Binding-site contacts:
Ligand atom C6 contacts residue PHE57 of chain 2.B at 3.6 Å (hydrophobic).
Ligand atom C4 contacts residue ASN75 of chain 2.B at 4.3 Å.
Ligand atom C2 contacts residue ASN75 of chain 2.B at 2.7 Å.
Ligand atom O6 contacts residue PHE57 of chain 2.B at 3.9 Å.
Ligand atom C1 contacts residue SER77 of chain 2.B at 3.4 Å.
Ligand atom C4 contacts residue PHE57 of chain 2.B at 4.0 Å (hydrophobic).
Ligand atom C1 contacts residue PHE57 of chain 2.B at 4.1 Å (hydrophobic).
Ligand atom N2 contacts residue ASN75 of chain 2.B at 3.1 Å (h-bond).
Ligand atom C8 contacts residue ASP160 of chain 2.B at 4.4 Å.
Ligand atom C1 contacts residue PRO53 of chain 2.B at 3.9 Å (hydrophobic).
Ligand atom C2 contacts residue PRO53 of chain 2.B at 3.6 Å (hydrophobic).
Ligand atom O3 contacts residue PRO53 of chain 2.B at 3.8 Å.
Ligand atom C5 contacts residue ASN75 of chain 2.B at 3.8 Å.
Ligand atom C7 contacts residue PRO53 of chain 2.B at 3.7 Å (hydrophobic).
Ligand atom C8 contacts residue PRO53 of chain 2.B at 3.8 Å (hydrophobic).
Ligand atom C5 contacts residue HIS78 of chain 2.B at 4.0 Å.
Ligand atom C7 contacts residue ASN75 of chain 2.B at 3.6 Å.
Ligand atom C6 contacts residue PRO53 of chain 2.B at 4.2 Å (hydrophobic).
Ligand atom O7 contacts residue ASN75 of chain 2.B at 3.6 Å (h-bond).
Ligand atom O6 contacts residue PHE54 of chain 2.B at 4.1 Å.
Ligand atom C1 contacts residue ASN75 of chain 2.B at 1.8 Å.
Ligand atom C5 contacts residue SER77 of chain 2.B at 4.0 Å.
Ligand atom O5 contacts residue PHE57 of chain 2.B at 3.8 Å.
Ligand atom C3 contacts residue ASN75 of chain 2.B at 4.0 Å.
Ligand atom O5 contacts residue ASN75 of chain 2.B at 2.4 Å (h-bond).
Ligand atom C5 contacts residue PHE57 of chain 2.B at 4.3 Å (hydrophobic).
Ligand atom C3 contacts residue PRO53 of chain 2.B at 3.6 Å (hydrophobic).
Ligand atom C6 contacts residue HIS78 of chain 2.B at 3.9 Å.
Ligand atom O6 contacts residue PHE58 of chain 2.B at 3.9 Å.
Ligand atom N2 contacts residue PRO53 of chain 2.B at 2.8 Å (h-bond).
Ligand atom C1 contacts residue HIS78 of chain 2.B at 4.0 Å.
Ligand atom C8 contacts residue PHE54 of chain 2.B at 3.5 Å (hydrophobic).
Ligand atom C8 contacts residue LYS159 of chain 2.B at 4.4 Å.
Ligand atom O5 contacts residue HIS78 of chain 2.B at 3.2 Å (h-bond).
Ligand atom O5 contacts residue SER77 of chain 2.B at 3.8 Å.
Ligand atom O6 contacts residue HIS78 of chain 2.B at 2.9 Å (h-bond).

Sequence of chain 2.B:
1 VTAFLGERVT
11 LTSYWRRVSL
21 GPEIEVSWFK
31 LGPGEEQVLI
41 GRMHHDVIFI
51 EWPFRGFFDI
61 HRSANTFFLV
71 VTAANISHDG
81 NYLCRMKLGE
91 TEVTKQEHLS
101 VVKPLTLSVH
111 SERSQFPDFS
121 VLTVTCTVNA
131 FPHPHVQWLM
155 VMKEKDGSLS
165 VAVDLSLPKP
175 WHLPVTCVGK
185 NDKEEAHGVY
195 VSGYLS

This small molecule binds to this protein.
Small molecule (SMILES): CC(=O)N[C@H]1[C@H](O[C@H]2[C@H](O)[C@@H](NC(C)=O)CO[C@@H]2CO)O[C@H](CO)[C@@H](O[C@@H]2O[C@H](CO)[C@@H](O)[C@H](O)[C@@H]2O)[C@@H]1O